Sequence of chain 1.A:
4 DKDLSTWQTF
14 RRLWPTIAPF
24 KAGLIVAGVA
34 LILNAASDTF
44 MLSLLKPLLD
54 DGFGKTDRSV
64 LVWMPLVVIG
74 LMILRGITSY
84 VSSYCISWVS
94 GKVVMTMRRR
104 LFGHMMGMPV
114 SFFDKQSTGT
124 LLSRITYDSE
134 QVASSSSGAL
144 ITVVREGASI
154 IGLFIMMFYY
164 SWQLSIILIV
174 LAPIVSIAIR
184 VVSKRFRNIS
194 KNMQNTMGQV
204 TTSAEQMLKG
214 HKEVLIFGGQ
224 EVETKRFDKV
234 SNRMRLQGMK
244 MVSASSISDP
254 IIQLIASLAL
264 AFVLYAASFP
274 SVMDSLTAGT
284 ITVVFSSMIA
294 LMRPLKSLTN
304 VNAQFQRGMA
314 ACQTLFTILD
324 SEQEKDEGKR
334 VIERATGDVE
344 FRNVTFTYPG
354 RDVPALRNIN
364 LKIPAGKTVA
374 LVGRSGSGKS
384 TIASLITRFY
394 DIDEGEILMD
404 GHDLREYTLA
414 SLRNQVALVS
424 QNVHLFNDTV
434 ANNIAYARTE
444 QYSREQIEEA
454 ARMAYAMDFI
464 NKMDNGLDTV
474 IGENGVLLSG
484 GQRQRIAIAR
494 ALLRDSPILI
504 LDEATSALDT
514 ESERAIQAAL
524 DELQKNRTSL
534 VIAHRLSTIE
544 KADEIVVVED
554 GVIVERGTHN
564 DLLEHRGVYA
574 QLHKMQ

Binding-site contacts:
Ligand atom C1 contacts residue ALA175 of chain 1.A at 3.6 Å (hydrophobic).
Ligand atom O28 contacts residue ARG190 of chain 1.A at 3.4 Å (salt-bridge).
Ligand atom C29 contacts residue ALA259 of chain 1.A at 3.5 Å (hydrophobic).
Ligand atom C15 contacts residue ALA175 of chain 1.A at 3.5 Å (hydrophobic).
Ligand atom CL10 contacts residue ALA259 of chain 1.A at 3.2 Å.
Ligand atom C19 contacts residue VAL178 of chain 1.A at 3.6 Å (hydrophobic).
Ligand atom O27 contacts residue ILE255 of chain 1.A at 3.8 Å.
Ligand atom C6 contacts residue LEU298 of chain 1.A at 3.7 Å (hydrophobic).
Ligand atom C17 contacts residue SER179 of chain 1.A at 3.9 Å.
Ligand atom C6 contacts residue LEU171 of chain 1.A at 3.3 Å (hydrophobic).
Ligand atom C25 contacts residue ILE182 of chain 1.A at 3.8 Å (hydrophobic).
Ligand atom N11 contacts residue MET295 of chain 1.A at 3.2 Å.
Ligand atom C7 contacts residue MET291 of chain 1.A at 3.5 Å (hydrophobic).
Ligand atom C7 contacts residue LEU294 of chain 1.A at 3.6 Å (hydrophobic).
Ligand atom C5 contacts residue LEU171 of chain 1.A at 3.5 Å (hydrophobic).
Ligand atom C30 contacts residue ALA259 of chain 1.A at 3.5 Å (hydrophobic).
Ligand atom C29 contacts residue ILE182 of chain 1.A at 3.6 Å (hydrophobic).
Ligand atom C31 contacts residue MET295 of chain 1.A at 3.6 Å (hydrophobic).
Ligand atom C14 contacts residue VAL178 of chain 1.A at 3.7 Å (hydrophobic).
Ligand atom C7 contacts residue LEU171 of chain 1.A at 3.6 Å (hydrophobic).
Ligand atom C6 contacts residue LEU294 of chain 1.A at 3.5 Å (hydrophobic).
Ligand atom C24 contacts residue ILE182 of chain 1.A at 3.9 Å (hydrophobic).
Ligand atom O13 contacts residue ALA175 of chain 1.A at 3.2 Å.
Ligand atom C4 contacts residue LEU171 of chain 1.A at 3.8 Å (hydrophobic).
Ligand atom C22 contacts residue ILE182 of chain 1.A at 3.8 Å (hydrophobic).
Ligand atom C25 contacts residue LYS299 of chain 1.A at 3.8 Å.
Ligand atom C26 contacts residue ILE255 of chain 1.A at 3.8 Å (hydrophobic).
Ligand atom C16 contacts residue SER179 of chain 1.A at 2.8 Å.
Ligand atom O28 contacts residue LYS299 of chain 1.A at 3.6 Å.
Ligand atom O27 contacts residue LYS299 of chain 1.A at 3.4 Å.
Ligand atom C1 contacts residue LEU171 of chain 1.A at 3.1 Å (hydrophobic).
Ligand atom C20 contacts residue ILE182 of chain 1.A at 3.2 Å (hydrophobic).
Ligand atom C18 contacts residue ILE182 of chain 1.A at 3.5 Å (hydrophobic).
Ligand atom C30 contacts residue MET295 of chain 1.A at 3.6 Å (hydrophobic).
Ligand atom C26 contacts residue LYS299 of chain 1.A at 3.6 Å.
Ligand atom C21 contacts residue ILE182 of chain 1.A at 3.4 Å (hydrophobic).
Ligand atom C8 contacts residue MET291 of chain 1.A at 3.8 Å (hydrophobic).
Ligand atom C15 contacts residue SER179 of chain 1.A at 3.1 Å.
Ligand atom CL12 contacts residue ALA175 of chain 1.A at 3.4 Å.
Ligand atom N11 contacts residue MET291 of chain 1.A at 3.1 Å (h-bond).

This small molecule binds to this protein.
Small molecule (SMILES): C[C@H](Oc1ccc2ncc(/C=C/C(=O)O)c(C3CC3)c2c1)c1c(Cl)ccc(N)c1Cl